Sequence of chain 34.B:
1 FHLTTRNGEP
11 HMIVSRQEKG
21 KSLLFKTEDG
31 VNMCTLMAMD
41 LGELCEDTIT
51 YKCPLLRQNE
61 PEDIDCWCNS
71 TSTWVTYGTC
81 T

Sequence of chain 34.A:
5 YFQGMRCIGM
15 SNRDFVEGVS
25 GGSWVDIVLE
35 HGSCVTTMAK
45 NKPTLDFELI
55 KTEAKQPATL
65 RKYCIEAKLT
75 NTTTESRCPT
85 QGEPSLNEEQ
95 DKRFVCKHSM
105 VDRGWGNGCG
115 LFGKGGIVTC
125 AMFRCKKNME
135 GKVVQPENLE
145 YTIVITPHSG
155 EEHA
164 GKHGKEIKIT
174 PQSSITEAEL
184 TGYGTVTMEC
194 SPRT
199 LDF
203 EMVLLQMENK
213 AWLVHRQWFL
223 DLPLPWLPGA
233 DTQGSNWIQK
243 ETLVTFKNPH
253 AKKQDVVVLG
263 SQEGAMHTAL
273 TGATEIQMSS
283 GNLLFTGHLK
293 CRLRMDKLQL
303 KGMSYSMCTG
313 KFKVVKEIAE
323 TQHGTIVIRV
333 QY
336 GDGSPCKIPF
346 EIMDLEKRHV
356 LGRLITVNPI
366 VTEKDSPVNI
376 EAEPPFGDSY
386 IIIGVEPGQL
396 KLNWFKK

Binding-site contacts:
Ligand atom C4 contacts residue NAG1 of chain 34.N at 2.9 Å.
Ligand atom C2 contacts residue NAG1 of chain 34.N at 4.1 Å.
Ligand atom C4 contacts residue ASN75 of chain 34.A at 4.0 Å.
Ligand atom O3 contacts residue NAG1 of chain 34.N at 2.4 Å (h-bond).
Ligand atom O6 contacts residue CYS45 of chain 34.B at 3.4 Å (h-bond).
Ligand atom O6 contacts residue GLU46 of chain 34.B at 3.8 Å.
Ligand atom C8 contacts residue MET126 of chain 34.A at 3.7 Å (hydrophobic).
Ligand atom C5 contacts residue NAG1 of chain 34.N at 3.7 Å.
Ligand atom C1 contacts residue ASN75 of chain 34.A at 1.3 Å.
Ligand atom C6 contacts residue NAG1 of chain 34.N at 3.4 Å.
Ligand atom O4 contacts residue NAG1 of chain 34.N at 1.6 Å.
Ligand atom C7 contacts residue ASN75 of chain 34.A at 2.8 Å.
Ligand atom C6 contacts residue ASN75 of chain 34.A at 3.8 Å.
Ligand atom O6 contacts residue THR48 of chain 34.B at 4.0 Å.
Ligand atom O7 contacts residue MET126 of chain 34.A at 3.1 Å.
Ligand atom C8 contacts residue PHE98 of chain 34.A at 3.6 Å (hydrophobic).
Ligand atom O5 contacts residue ASN75 of chain 34.A at 2.1 Å (h-bond).
Ligand atom C6 contacts residue THR48 of chain 34.B at 4.4 Å.
Ligand atom C3 contacts residue ASN75 of chain 34.A at 3.5 Å.
Ligand atom C3 contacts residue NAG1 of chain 34.N at 3.3 Å.
Ligand atom C5 contacts residue ASN75 of chain 34.A at 3.2 Å.
Ligand atom C2 contacts residue ASN75 of chain 34.A at 2.6 Å.
Ligand atom C7 contacts residue MET126 of chain 34.A at 3.8 Å (hydrophobic).
Ligand atom C8 contacts residue ASN75 of chain 34.A at 3.0 Å.
Ligand atom O7 contacts residue ASN75 of chain 34.A at 3.2 Å (h-bond).
Ligand atom O6 contacts residue NAG1 of chain 34.N at 4.1 Å.
Ligand atom C6 contacts residue CYS45 of chain 34.B at 4.4 Å (hydrophobic).
Ligand atom O5 contacts residue THR48 of chain 34.B at 4.0 Å.
Ligand atom O6 contacts residue ASN75 of chain 34.A at 3.8 Å.
Ligand atom N2 contacts residue ASN75 of chain 34.A at 3.0 Å (h-bond).

A protein and the small-molecule ligand that binds it are described below.
Small molecule (SMILES): CC(=O)N[C@@H]1[C@@H](O)[C@H](O)[C@@H](CO)O[C@H]1O